Sequence of chain 9.C:
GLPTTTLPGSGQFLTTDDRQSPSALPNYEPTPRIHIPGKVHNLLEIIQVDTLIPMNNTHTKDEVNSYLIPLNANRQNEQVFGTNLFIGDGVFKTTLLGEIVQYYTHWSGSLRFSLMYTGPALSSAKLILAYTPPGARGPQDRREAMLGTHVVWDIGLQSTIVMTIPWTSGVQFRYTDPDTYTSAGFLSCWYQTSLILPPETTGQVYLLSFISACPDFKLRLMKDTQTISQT

A small-molecule ligand and the protein it binds are described below.
Small molecule (SMILES): COc1cc(CC(=O)c2ccc(C#N)cc2)c([N+](=O)[O-])cc1OC

Binding-site contacts:
Ligand atom O20 contacts residue TYR152 of chain 9.A at 3.7 Å.
Ligand atom O23 contacts residue TYR152 of chain 9.A at 3.0 Å (h-bond).
Ligand atom C18 contacts residue TYR152 of chain 9.A at 3.7 Å (hydrophobic).
Ligand atom O16 contacts residue TYR128 of chain 9.A at 2.9 Å (h-bond).
Ligand atom C11 contacts residue TYR197 of chain 9.A at 3.5 Å (hydrophobic).
Ligand atom N13 contacts residue TYR197 of chain 9.A at 3.4 Å.
Ligand atom C15 contacts residue TYR128 of chain 9.A at 3.1 Å (hydrophobic).
Ligand atom N22 contacts residue VAL191 of chain 9.A at 3.9 Å.
Ligand atom C08 contacts residue TYR197 of chain 9.A at 3.9 Å (hydrophobic).
Ligand atom C10 contacts residue TYR197 of chain 9.A at 3.7 Å (hydrophobic).
Ligand atom C05 contacts residue TYR128 of chain 9.A at 3.8 Å (hydrophobic).
Ligand atom C03 contacts residue TYR128 of chain 9.A at 3.7 Å (hydrophobic).
Ligand atom C19 contacts residue TYR152 of chain 9.A at 3.9 Å (hydrophobic).
Ligand atom C01 contacts residue TYR128 of chain 9.A at 2.9 Å (hydrophobic).
Ligand atom O23 contacts residue VAL191 of chain 9.A at 3.9 Å.
Ligand atom O02 contacts residue MET224 of chain 9.A at 3.5 Å.
Ligand atom C01 contacts residue PHE186 of chain 9.A at 2.8 Å (hydrophobic).
Ligand atom C06 contacts residue TYR128 of chain 9.A at 3.4 Å (hydrophobic).
Ligand atom C06 contacts residue ILE104 of chain 9.A at 3.5 Å (hydrophobic).
Ligand atom C12 contacts residue TYR197 of chain 9.A at 3.5 Å (hydrophobic).
Ligand atom C10 contacts residue MET221 of chain 9.A at 3.9 Å (hydrophobic).
Ligand atom C14 contacts residue TYR197 of chain 9.A at 3.7 Å (hydrophobic).
Ligand atom C15 contacts residue SER126 of chain 9.A at 3.5 Å.
Ligand atom O24 contacts residue VAL191 of chain 9.A at 3.1 Å.
Ligand atom O20 contacts residue PHE186 of chain 9.A at 3.8 Å.
Ligand atom C15 contacts residue TYR197 of chain 9.A at 3.8 Å (hydrophobic).
Ligand atom C01 contacts residue MET224 of chain 9.A at 3.7 Å (hydrophobic).
Ligand atom C07 contacts residue TYR128 of chain 9.A at 2.9 Å (hydrophobic).
Ligand atom C17 contacts residue TYR152 of chain 9.A at 3.8 Å (hydrophobic).
Ligand atom C14 contacts residue LEU106 of chain 9.A at 3.5 Å (hydrophobic).
Ligand atom N22 contacts residue TYR152 of chain 9.A at 3.3 Å (h-bond).
Ligand atom C09 contacts residue MET221 of chain 9.A at 3.9 Å (hydrophobic).
Ligand atom C21 contacts residue TYR152 of chain 9.A at 3.6 Å (hydrophobic).
Ligand atom O23 contacts residue LEU221 of chain 10.C at 3.9 Å.
Ligand atom N13 contacts residue GOL1 of chain 9.E at 3.7 Å.
Ligand atom O24 contacts residue TYR152 of chain 9.A at 3.5 Å (h-bond).
Ligand atom O16 contacts residue VAL188 of chain 9.A at 3.8 Å.
Ligand atom C04 contacts residue TYR128 of chain 9.A at 3.4 Å (hydrophobic).
Ligand atom O02 contacts residue TYR128 of chain 9.A at 3.8 Å.
Ligand atom C08 contacts residue TYR128 of chain 9.A at 3.3 Å (hydrophobic).

Sequence of chain 9.A:
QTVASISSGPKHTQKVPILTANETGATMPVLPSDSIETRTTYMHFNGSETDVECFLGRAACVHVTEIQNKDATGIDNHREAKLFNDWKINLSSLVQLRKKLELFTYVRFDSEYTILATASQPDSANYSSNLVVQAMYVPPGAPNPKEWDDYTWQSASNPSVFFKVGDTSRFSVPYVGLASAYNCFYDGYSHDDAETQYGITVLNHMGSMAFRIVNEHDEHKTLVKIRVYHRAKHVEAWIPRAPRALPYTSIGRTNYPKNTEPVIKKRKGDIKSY

Sequence of chain 10.C:
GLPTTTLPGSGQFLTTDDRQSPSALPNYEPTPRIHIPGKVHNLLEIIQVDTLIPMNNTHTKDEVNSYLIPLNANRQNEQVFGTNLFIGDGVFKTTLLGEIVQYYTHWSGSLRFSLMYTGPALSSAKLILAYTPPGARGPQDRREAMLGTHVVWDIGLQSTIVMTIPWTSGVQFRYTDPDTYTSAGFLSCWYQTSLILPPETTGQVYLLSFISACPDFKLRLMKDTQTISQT